Sequence of chain 1.D:
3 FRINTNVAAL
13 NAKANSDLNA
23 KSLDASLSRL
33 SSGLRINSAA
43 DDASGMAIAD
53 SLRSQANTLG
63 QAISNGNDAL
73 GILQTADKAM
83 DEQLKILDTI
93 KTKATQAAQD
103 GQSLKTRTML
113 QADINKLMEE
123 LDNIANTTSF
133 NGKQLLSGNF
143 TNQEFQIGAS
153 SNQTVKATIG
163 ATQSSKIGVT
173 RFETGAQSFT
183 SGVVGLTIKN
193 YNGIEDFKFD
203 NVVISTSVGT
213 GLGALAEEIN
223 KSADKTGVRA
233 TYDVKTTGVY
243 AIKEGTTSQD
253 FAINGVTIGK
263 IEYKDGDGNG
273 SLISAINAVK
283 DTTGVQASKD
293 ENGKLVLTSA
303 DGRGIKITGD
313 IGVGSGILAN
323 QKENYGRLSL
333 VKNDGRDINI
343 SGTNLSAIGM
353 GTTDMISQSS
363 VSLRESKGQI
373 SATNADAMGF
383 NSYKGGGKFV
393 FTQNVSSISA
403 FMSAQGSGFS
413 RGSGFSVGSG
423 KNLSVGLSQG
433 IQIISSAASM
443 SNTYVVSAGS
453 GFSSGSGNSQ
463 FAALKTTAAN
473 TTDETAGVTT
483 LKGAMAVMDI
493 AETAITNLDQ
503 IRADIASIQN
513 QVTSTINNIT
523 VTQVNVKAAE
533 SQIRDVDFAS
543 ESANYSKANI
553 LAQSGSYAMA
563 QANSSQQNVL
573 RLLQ

This small molecule binds to this protein.
Small molecule (SMILES): C[C@H](O)[C@H](N)[C@@H]1O[C@](O)(C(=O)O)C[C@H](O)[C@@H]1N

Binding-site contacts:
Ligand atom O1A contacts residue SER412 of chain 1.D at 3.3 Å (h-bond).
Ligand atom O8 contacts residue SER412 of chain 1.D at 4.0 Å.
Ligand atom O1B contacts residue GLN407 of chain 1.D at 2.9 Å (h-bond).
Ligand atom C4 contacts residue SER415 of chain 1.D at 3.7 Å.
Ligand atom O8 contacts residue GLN407 of chain 1.D at 3.2 Å (h-bond).
Ligand atom C1 contacts residue SER409 of chain 1.D at 3.1 Å.
Ligand atom N5 contacts residue SER412 of chain 1.D at 4.3 Å.
Ligand atom C7 contacts residue GLN407 of chain 1.D at 3.5 Å.
Ligand atom C2 contacts residue SER409 of chain 1.D at 4.4 Å.
Ligand atom C3 contacts residue SER412 of chain 1.D at 1.9 Å.
Ligand atom C2 contacts residue GLN407 of chain 1.D at 3.9 Å.
Ligand atom O4 contacts residue SER412 of chain 1.D at 3.9 Å.
Ligand atom C1 contacts residue GLN407 of chain 1.D at 3.2 Å.
Ligand atom O1A contacts residue SER409 of chain 1.D at 2.8 Å (h-bond).
Ligand atom C4 contacts residue SER412 of chain 1.D at 2.6 Å.
Ligand atom O4 contacts residue SER415 of chain 1.D at 3.8 Å.
Ligand atom O1A contacts residue GLN407 of chain 1.D at 3.6 Å.
Ligand atom C6 contacts residue GLN407 of chain 1.D at 4.1 Å.
Ligand atom C5 contacts residue GLY414 of chain 1.D at 4.3 Å.
Ligand atom O4 contacts residue GLY414 of chain 1.D at 4.0 Å.
Ligand atom O1B contacts residue GLY408 of chain 1.D at 3.0 Å (h-bond).
Ligand atom O1B contacts residue ALA406 of chain 1.D at 3.7 Å.
Ligand atom C9 contacts residue GLN407 of chain 1.D at 3.5 Å.
Ligand atom C1 contacts residue GLY408 of chain 1.D at 4.0 Å.
Ligand atom C2 contacts residue SER412 of chain 1.D at 1.4 Å.
Ligand atom O1B contacts residue SER412 of chain 1.D at 3.1 Å.
Ligand atom O1A contacts residue GLY408 of chain 1.D at 4.3 Å.
Ligand atom C8 contacts residue GLN407 of chain 1.D at 3.6 Å.
Ligand atom C1 contacts residue SER412 of chain 1.D at 2.5 Å.
Ligand atom C6 contacts residue GLY414 of chain 1.D at 4.4 Å.
Ligand atom O6 contacts residue SER412 of chain 1.D at 2.6 Å (h-bond).
Ligand atom O1B contacts residue SER409 of chain 1.D at 3.0 Å (h-bond).
Ligand atom O6 contacts residue GLN407 of chain 1.D at 3.4 Å (h-bond).
Ligand atom C6 contacts residue SER412 of chain 1.D at 3.2 Å.
Ligand atom C4 contacts residue GLY414 of chain 1.D at 3.6 Å.
Ligand atom C5 contacts residue SER412 of chain 1.D at 3.5 Å.
Ligand atom C3 contacts residue SER415 of chain 1.D at 4.0 Å.